The small molecule below binds the protein below.
Small molecule (SMILES): CC(=O)N[C@@H]1[C@@H](O)[C@H](O)[C@@H](CO)O[C@H]1O

Sequence of chain 1.D:
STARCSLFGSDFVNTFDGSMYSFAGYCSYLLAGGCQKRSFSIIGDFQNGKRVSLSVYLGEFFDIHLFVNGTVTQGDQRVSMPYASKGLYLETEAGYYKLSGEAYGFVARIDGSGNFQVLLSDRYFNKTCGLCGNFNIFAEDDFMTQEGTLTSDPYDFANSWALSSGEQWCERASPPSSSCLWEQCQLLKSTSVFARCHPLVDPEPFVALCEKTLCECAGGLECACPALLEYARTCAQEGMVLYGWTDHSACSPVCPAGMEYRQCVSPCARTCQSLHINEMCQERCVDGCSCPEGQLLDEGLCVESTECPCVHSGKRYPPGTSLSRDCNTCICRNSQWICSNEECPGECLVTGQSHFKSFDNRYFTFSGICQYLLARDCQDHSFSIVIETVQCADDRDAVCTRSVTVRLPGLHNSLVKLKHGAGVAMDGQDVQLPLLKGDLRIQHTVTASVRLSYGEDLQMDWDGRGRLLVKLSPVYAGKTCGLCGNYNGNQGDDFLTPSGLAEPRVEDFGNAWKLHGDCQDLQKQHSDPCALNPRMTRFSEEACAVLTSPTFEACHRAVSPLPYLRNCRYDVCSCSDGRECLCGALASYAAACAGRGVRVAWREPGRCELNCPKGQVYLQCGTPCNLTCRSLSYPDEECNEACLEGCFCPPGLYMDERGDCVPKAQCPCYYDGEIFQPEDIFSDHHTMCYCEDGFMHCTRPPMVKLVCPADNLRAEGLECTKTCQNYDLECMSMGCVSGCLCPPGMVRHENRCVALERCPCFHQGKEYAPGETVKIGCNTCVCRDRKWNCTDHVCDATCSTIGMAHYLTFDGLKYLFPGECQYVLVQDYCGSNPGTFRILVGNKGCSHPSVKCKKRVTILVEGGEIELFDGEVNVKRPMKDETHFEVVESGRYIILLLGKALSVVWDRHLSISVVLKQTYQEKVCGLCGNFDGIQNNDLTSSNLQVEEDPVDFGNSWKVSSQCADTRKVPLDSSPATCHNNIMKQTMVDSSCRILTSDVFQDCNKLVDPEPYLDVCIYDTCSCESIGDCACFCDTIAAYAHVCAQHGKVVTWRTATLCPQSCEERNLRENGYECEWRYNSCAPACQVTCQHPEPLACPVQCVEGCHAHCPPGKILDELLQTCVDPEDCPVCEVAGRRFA

Binding-site contacts:
Ligand atom C4 contacts residue ASN156 of chain 1.D at 4.2 Å.
Ligand atom C7 contacts residue ASN156 of chain 1.D at 3.1 Å.
Ligand atom N2 contacts residue ASN156 of chain 1.D at 2.9 Å (h-bond).
Ligand atom O7 contacts residue ASN156 of chain 1.D at 2.9 Å (h-bond).
Ligand atom C8 contacts residue ASN156 of chain 1.D at 4.3 Å.
Ligand atom C7 contacts residue PHE155 of chain 1.D at 4.4 Å (hydrophobic).
Ligand atom C3 contacts residue ASN156 of chain 1.D at 3.8 Å.
Ligand atom C5 contacts residue ASN156 of chain 1.D at 3.7 Å.
Ligand atom C2 contacts residue ASN156 of chain 1.D at 2.4 Å.
Ligand atom C8 contacts residue PHE155 of chain 1.D at 4.0 Å (hydrophobic).
Ligand atom O5 contacts residue ASN156 of chain 1.D at 2.4 Å (h-bond).
Ligand atom C1 contacts residue ASN156 of chain 1.D at 1.4 Å.
Ligand atom O7 contacts residue PHE155 of chain 1.D at 4.1 Å.